Binding-site contacts:
Ligand atom OP2 contacts residue LYS43 of chain 40.C at 3.0 Å (salt-bridge).
Ligand atom N6 contacts residue THR45 of chain 40.C at 2.9 Å (h-bond).
Ligand atom C6 contacts residue THR45 of chain 40.C at 3.5 Å.
Ligand atom OP1 contacts residue SER52 of chain 40.D at 2.9 Å (h-bond).
Ligand atom C6 contacts residue TYR85 of chain 40.C at 3.7 Å (hydrophobic).
Ligand atom P contacts residue LYS89 of chain 40.D at 3.4 Å.
Ligand atom OP2 contacts residue SER51 of chain 40.D at 3.5 Å (h-bond).
Ligand atom N6 contacts residue THR59 of chain 40.C at 2.9 Å (h-bond).
Ligand atom OP1 contacts residue ARG49 of chain 40.D at 2.5 Å (salt-bridge).
Ligand atom O5' contacts residue LYS57 of chain 40.D at 3.1 Å (salt-bridge).
Ligand atom C8 contacts residue TYR85 of chain 40.C at 3.7 Å (hydrophobic).
Ligand atom P contacts residue ARG49 of chain 40.D at 3.2 Å.
Ligand atom OP2 contacts residue TYR85 of chain 40.C at 2.9 Å (h-bond).
Ligand atom C2 contacts residue SER47 of chain 40.C at 3.2 Å.
Ligand atom N7 contacts residue TYR85 of chain 40.C at 3.6 Å.
Ligand atom C5' contacts residue ARG49 of chain 40.D at 3.1 Å.
Ligand atom C8 contacts residue THR45 of chain 40.C at 3.6 Å.
Ligand atom OP2 contacts residue LYS57 of chain 40.D at 3.2 Å (salt-bridge).
Ligand atom OP2 contacts residue LYS89 of chain 40.D at 3.5 Å (salt-bridge).
Ligand atom N7 contacts residue THR45 of chain 40.C at 2.5 Å (h-bond).
Ligand atom C5 contacts residue THR45 of chain 40.C at 3.2 Å.
Ligand atom C5' contacts residue TYR85 of chain 40.C at 3.7 Å (hydrophobic).
Ligand atom P contacts residue SER51 of chain 40.D at 3.4 Å.
Ligand atom N1 contacts residue SER47 of chain 40.C at 2.8 Å (h-bond).
Ligand atom OP1 contacts residue LYS57 of chain 40.D at 2.8 Å.
Ligand atom N7 contacts residue LYS61 of chain 40.C at 3.5 Å.
Ligand atom OP1 contacts residue SER51 of chain 40.D at 2.8 Å (h-bond).
Ligand atom OP2 contacts residue ASN55 of chain 40.D at 3.5 Å (h-bond).
Ligand atom O3' contacts residue SER51 of chain 40.D at 3.4 Å.
Ligand atom O5' contacts residue ARG49 of chain 40.D at 3.6 Å (salt-bridge).
Ligand atom N6 contacts residue THR91 of chain 40.D at 3.4 Å (h-bond).
Ligand atom O2' contacts residue GLU63 of chain 40.C at 3.6 Å.
Ligand atom N1 contacts residue THR59 of chain 40.C at 3.5 Å.
Ligand atom OP2 contacts residue LYS89 of chain 40.D at 3.4 Å (salt-bridge).
Ligand atom P contacts residue LYS57 of chain 40.D at 3.2 Å.
Ligand atom C5 contacts residue TYR85 of chain 40.C at 3.7 Å (hydrophobic).
Ligand atom OP1 contacts residue LYS89 of chain 40.D at 3.3 Å (salt-bridge).
Ligand atom OP2 contacts residue LYS57 of chain 40.D at 2.6 Å (salt-bridge).
Ligand atom OP1 contacts residue ASN55 of chain 40.D at 3.4 Å (h-bond).
Ligand atom O3' contacts residue ARG49 of chain 40.D at 3.0 Å (salt-bridge).

Sequence of chain 40.C:
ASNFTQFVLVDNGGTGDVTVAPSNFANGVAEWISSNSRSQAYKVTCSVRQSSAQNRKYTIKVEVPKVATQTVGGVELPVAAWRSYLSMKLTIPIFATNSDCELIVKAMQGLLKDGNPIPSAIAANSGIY

Sequence of chain 40.D:
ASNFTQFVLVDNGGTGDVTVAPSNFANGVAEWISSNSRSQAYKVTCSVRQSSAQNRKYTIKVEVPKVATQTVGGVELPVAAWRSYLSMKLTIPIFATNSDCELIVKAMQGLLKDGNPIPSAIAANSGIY

A protein and the small-molecule ligand that binds it are described below.
Small molecule (SMILES): Nc1ccn([C@@H]2O[C@H](CO[P](=O)(O)O[C@H]3[C@@H](O)[C@H](n4cnc5c(N)ncnc54)O[C@@H]3CO[P](=O)(O)O[C@H]3[C@@H](O)[C@H](n4cnc5c(=O)nc(N)[nH]c54)O[C@@H]3CO[P](=O)(O)O[C@H]3[C@@H](O)[C@H](n4cnc5c(N)ncnc54)O[C@@H]3CO[P](=O)(O)O[C@H]3[C@@H](O)[C@H](n4cnc5c(N)ncnc54)O[C@@H]3CO[P](=O)(O)O[C@H]3[C@@H](O)[C@H](n4ccc(=O)[nH]c4=O)O[C@@H]3CO[P](=O)(O)O[C@H]3[C@@H](O)[C@H](n4ccc(N)nc4=O)O[C@@H]3CO[P](=O)(O)O[C@H]3[C@@H](O)[C@H](n4ccc(=O)[nH]c4=O)O[C@@H]3CO[P](=O)(O)O[C@H]3[C@@H](O)[C@H](n4cnc5c(=O)nc(N)[nH]c54)O[C@@H]3COPO)[C@@H](O)[C@H]2O)c(=O)n1